A protein and the small-molecule ligand that binds it are described below.
Small molecule (SMILES): C=C(C)[C@H]1CC[NH+]2CCC[C@H](C)[C@@]2(C)C1

Binding-site contacts:
Ligand atom CAF contacts residue LEU80 of chain 1.C at 4.2 Å (hydrophobic).
Ligand atom CAA contacts residue TYR61 of chain 1.C at 3.4 Å (hydrophobic).
Ligand atom CAA contacts residue ASN299 of chain 1.C at 3.2 Å.
Ligand atom CAI contacts residue ASN213 of chain 1.C at 4.0 Å.
Ligand atom CAG contacts residue POP1 of chain 1.P at 4.2 Å.
Ligand atom CAI contacts residue POP1 of chain 1.P at 3.0 Å.
Ligand atom CAA contacts residue VAL57 of chain 1.C at 3.6 Å (hydrophobic).
Ligand atom CAB contacts residue LEU178 of chain 1.C at 4.2 Å (hydrophobic).
Ligand atom CAB contacts residue TYR61 of chain 1.C at 3.3 Å (hydrophobic).
Ligand atom CAH contacts residue PHE81 of chain 1.C at 4.0 Å (hydrophobic).
Ligand atom CAL contacts residue TYR61 of chain 1.C at 4.0 Å (hydrophobic).
Ligand atom CAC contacts residue LEU177 of chain 1.C at 4.4 Å (hydrophobic).
Ligand atom CAK contacts residue TYR61 of chain 1.C at 3.4 Å (hydrophobic).
Ligand atom CAE contacts residue ASP84 of chain 1.C at 3.6 Å.
Ligand atom CAK contacts residue PHE81 of chain 1.C at 4.1 Å (hydrophobic).
Ligand atom CAH contacts residue ASP84 of chain 1.C at 4.0 Å.
Ligand atom CAG contacts residue TYR309 of chain 1.C at 4.5 Å (hydrophobic).
Ligand atom CAC contacts residue PHE147 of chain 1.C at 4.1 Å (hydrophobic).
Ligand atom CAL contacts residue PHE81 of chain 1.C at 4.3 Å (hydrophobic).
Ligand atom CAF contacts residue PHE147 of chain 1.C at 3.5 Å (hydrophobic).
Ligand atom CAI contacts residue PHE81 of chain 1.C at 4.1 Å (hydrophobic).
Ligand atom CAC contacts residue VAL173 of chain 1.C at 4.0 Å (hydrophobic).
Ligand atom NAN contacts residue POP1 of chain 1.P at 3.6 Å.
Ligand atom CAD contacts residue ASP172 of chain 1.C at 4.3 Å.
Ligand atom CAG contacts residue ASN213 of chain 1.C at 3.9 Å.
Ligand atom CAG contacts residue PHE81 of chain 1.C at 3.8 Å (hydrophobic).
Ligand atom CAJ contacts residue PHE81 of chain 1.C at 4.3 Å (hydrophobic).
Ligand atom CAH contacts residue POP1 of chain 1.P at 3.1 Å.
Ligand atom CAE contacts residue PHE81 of chain 1.C at 4.0 Å (hydrophobic).
Ligand atom NAN contacts residue PHE81 of chain 1.C at 3.7 Å.
Ligand atom CAB contacts residue LEU77 of chain 1.C at 4.3 Å (hydrophobic).
Ligand atom CAA contacts residue PHE81 of chain 1.C at 4.1 Å (hydrophobic).
Ligand atom CAA contacts residue TRP302 of chain 1.C at 4.1 Å (hydrophobic).
Ligand atom CAO contacts residue VAL173 of chain 1.C at 4.3 Å (hydrophobic).
Ligand atom CAM contacts residue PHE147 of chain 1.C at 4.4 Å (hydrophobic).
Ligand atom CAO contacts residue POP1 of chain 1.P at 4.2 Å.
Ligand atom CAD contacts residue VAL173 of chain 1.C at 3.2 Å (hydrophobic).
Ligand atom CAE contacts residue LEU80 of chain 1.C at 4.1 Å (hydrophobic).
Ligand atom CAD contacts residue POP1 of chain 1.P at 3.4 Å.
Ligand atom CAK contacts residue ASN299 of chain 1.C at 4.1 Å.

Sequence of chain 1.C:
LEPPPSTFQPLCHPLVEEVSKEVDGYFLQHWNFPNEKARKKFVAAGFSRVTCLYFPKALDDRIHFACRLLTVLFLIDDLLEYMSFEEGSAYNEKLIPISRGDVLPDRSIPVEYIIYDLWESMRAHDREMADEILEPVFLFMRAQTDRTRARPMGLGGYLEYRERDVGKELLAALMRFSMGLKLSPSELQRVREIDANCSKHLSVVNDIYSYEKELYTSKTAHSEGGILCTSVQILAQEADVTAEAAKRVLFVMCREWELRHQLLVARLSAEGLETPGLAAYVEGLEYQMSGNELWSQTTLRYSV